Sequence of chain 1.D:
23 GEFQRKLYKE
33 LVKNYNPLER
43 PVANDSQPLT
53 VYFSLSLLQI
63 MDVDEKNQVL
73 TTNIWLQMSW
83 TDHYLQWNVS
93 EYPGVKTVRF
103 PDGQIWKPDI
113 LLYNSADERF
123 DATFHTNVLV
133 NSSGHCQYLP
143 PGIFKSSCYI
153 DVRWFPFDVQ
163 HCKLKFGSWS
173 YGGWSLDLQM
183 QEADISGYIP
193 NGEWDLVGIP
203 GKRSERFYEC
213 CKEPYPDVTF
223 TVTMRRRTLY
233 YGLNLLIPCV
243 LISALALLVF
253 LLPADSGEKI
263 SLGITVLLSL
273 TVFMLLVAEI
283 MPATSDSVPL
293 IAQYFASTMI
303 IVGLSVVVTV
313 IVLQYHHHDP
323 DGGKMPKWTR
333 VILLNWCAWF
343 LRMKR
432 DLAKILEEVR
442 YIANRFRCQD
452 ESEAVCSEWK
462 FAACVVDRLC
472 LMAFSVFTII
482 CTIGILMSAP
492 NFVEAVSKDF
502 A

A protein and the small-molecule ligand that binds it are described below.
Small molecule (SMILES): CC(=O)N[C@@H]1[C@@H](O)[C@H](O)[C@@H](CO)O[C@H]1O

Binding-site contacts:
Ligand atom C5 contacts residue ASN46 of chain 1.D at 3.7 Å.
Ligand atom C7 contacts residue ASN46 of chain 1.D at 3.9 Å.
Ligand atom C6 contacts residue SER48 of chain 1.D at 4.2 Å.
Ligand atom C2 contacts residue ASN46 of chain 1.D at 2.5 Å.
Ligand atom N2 contacts residue ASN46 of chain 1.D at 2.9 Å (h-bond).
Ligand atom C4 contacts residue ASN46 of chain 1.D at 4.2 Å.
Ligand atom C5 contacts residue SER48 of chain 1.D at 3.8 Å.
Ligand atom C3 contacts residue ASN46 of chain 1.D at 3.8 Å.
Ligand atom O5 contacts residue GLN49 of chain 1.D at 4.0 Å.
Ligand atom O5 contacts residue SER48 of chain 1.D at 3.5 Å.
Ligand atom C1 contacts residue SER48 of chain 1.D at 3.5 Å.
Ligand atom O7 contacts residue ASN46 of chain 1.D at 4.4 Å.
Ligand atom O6 contacts residue GLN49 of chain 1.D at 4.4 Å.
Ligand atom O5 contacts residue ASN46 of chain 1.D at 2.4 Å (h-bond).
Ligand atom C8 contacts residue ASN46 of chain 1.D at 4.4 Å.
Ligand atom C1 contacts residue ASN46 of chain 1.D at 1.4 Å.